This small molecule binds to this protein.
Small molecule (SMILES): O=S(=O)(O)c1cccc2cccc(Nc3ccccc3)c12

Binding-site contacts:
Ligand atom S contacts residue LYS14 of chain 1.J at 3.9 Å.
Ligand atom C12 contacts residue GLU16 of chain 1.J at 3.5 Å.
Ligand atom O2 contacts residue LYS14 of chain 1.J at 3.1 Å (salt-bridge).
Ligand atom C3 contacts residue LEU29 of chain 1.J at 4.0 Å (hydrophobic).
Ligand atom C8 contacts residue ALA146 of chain 1.J at 3.4 Å (hydrophobic).
Ligand atom C2 contacts residue LEU29 of chain 1.J at 3.7 Å (hydrophobic).
Ligand atom N contacts residue ILE122 of chain 1.J at 3.9 Å.
Ligand atom O3 contacts residue LYS14 of chain 1.J at 4.1 Å.
Ligand atom C10 contacts residue ILE122 of chain 1.J at 4.0 Å (hydrophobic).
Ligand atom C13 contacts residue LEU25 of chain 1.J at 3.5 Å (hydrophobic).
Ligand atom C13 contacts residue GLU16 of chain 1.J at 3.5 Å.
Ligand atom C4 contacts residue LEU29 of chain 1.J at 4.1 Å (hydrophobic).
Ligand atom C1 contacts residue ILE122 of chain 1.J at 4.0 Å (hydrophobic).
Ligand atom C6 contacts residue ILE122 of chain 1.J at 3.9 Å (hydrophobic).
Ligand atom C8 contacts residue LYS14 of chain 1.J at 3.4 Å.
Ligand atom O1 contacts residue TYR150 of chain 1.J at 2.9 Å.
Ligand atom C12 contacts residue TYR150 of chain 1.J at 3.4 Å (hydrophobic).
Ligand atom C15 contacts residue GLY120 of chain 1.J at 4.1 Å.
Ligand atom O2 contacts residue TYR147 of chain 1.J at 3.6 Å.
Ligand atom C15 contacts residue LEU25 of chain 1.J at 3.5 Å (hydrophobic).
Ligand atom C1 contacts residue LEU29 of chain 1.J at 4.0 Å (hydrophobic).
Ligand atom C14 contacts residue LEU25 of chain 1.J at 3.1 Å (hydrophobic).
Ligand atom C5 contacts residue ARG33 of chain 1.J at 4.0 Å.
Ligand atom O1 contacts residue TYR147 of chain 1.J at 4.0 Å.
Ligand atom C5 contacts residue ILE122 of chain 1.J at 4.1 Å (hydrophobic).
Ligand atom C15 contacts residue LEU111 of chain 1.J at 3.8 Å (hydrophobic).
Ligand atom O1 contacts residue ALA146 of chain 1.J at 3.9 Å.
Ligand atom C6 contacts residue TYR90 of chain 1.J at 3.6 Å (hydrophobic).
Ligand atom C9 contacts residue LYS14 of chain 1.J at 4.0 Å.
Ligand atom O3 contacts residue ILE122 of chain 1.J at 3.3 Å.
Ligand atom C6 contacts residue ARG33 of chain 1.J at 4.0 Å.
Ligand atom C11 contacts residue ILE122 of chain 1.J at 4.0 Å (hydrophobic).
Ligand atom C3 contacts residue VAL109 of chain 1.J at 3.9 Å (hydrophobic).
Ligand atom C7 contacts residue ILE122 of chain 1.J at 4.1 Å (hydrophobic).
Ligand atom C16 contacts residue LEU111 of chain 1.J at 4.1 Å (hydrophobic).
Ligand atom C16 contacts residue ILE122 of chain 1.J at 3.8 Å (hydrophobic).
Ligand atom C4 contacts residue VAL109 of chain 1.J at 3.5 Å (hydrophobic).
Ligand atom C7 contacts residue ALA146 of chain 1.J at 3.8 Å (hydrophobic).
Ligand atom O2 contacts residue ALA146 of chain 1.J at 4.0 Å.
Ligand atom C13 contacts residue TYR150 of chain 1.J at 3.4 Å (hydrophobic).

Sequence of chain 1.J:
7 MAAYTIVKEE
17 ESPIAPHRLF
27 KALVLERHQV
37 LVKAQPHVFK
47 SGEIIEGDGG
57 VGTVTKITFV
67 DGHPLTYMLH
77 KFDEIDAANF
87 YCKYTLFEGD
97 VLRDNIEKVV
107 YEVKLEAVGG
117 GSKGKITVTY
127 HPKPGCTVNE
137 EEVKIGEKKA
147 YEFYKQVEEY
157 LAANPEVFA